Sequence of chain 1.B:
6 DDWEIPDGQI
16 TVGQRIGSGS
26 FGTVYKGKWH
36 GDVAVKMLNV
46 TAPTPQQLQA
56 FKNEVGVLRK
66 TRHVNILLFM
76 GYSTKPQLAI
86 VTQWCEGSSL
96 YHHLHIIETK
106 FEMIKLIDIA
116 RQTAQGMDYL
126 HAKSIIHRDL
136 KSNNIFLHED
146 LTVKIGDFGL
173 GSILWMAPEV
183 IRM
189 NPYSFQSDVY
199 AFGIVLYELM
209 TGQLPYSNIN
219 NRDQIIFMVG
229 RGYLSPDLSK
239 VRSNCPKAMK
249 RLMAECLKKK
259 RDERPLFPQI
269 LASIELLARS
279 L

Binding-site contacts:
Ligand atom O27 contacts residue ASP152 of chain 1.B at 2.8 Å (salt-bridge).
Ligand atom C3 contacts residue ALA39 of chain 1.B at 3.6 Å (hydrophobic).
Ligand atom C26 contacts residue ASP152 of chain 1.B at 3.5 Å.
Ligand atom C16 contacts residue THR87 of chain 1.B at 3.5 Å.
Ligand atom C2 contacts residue PHE153 of chain 1.B at 3.7 Å (hydrophobic).
Ligand atom C19 contacts residue LYS41 of chain 1.B at 3.5 Å.
Ligand atom C15 contacts residue GLU59 of chain 1.B at 3.2 Å.
Ligand atom C22 contacts residue ASP152 of chain 1.B at 3.7 Å.
Ligand atom C19 contacts residue ALA39 of chain 1.B at 3.5 Å (hydrophobic).
Ligand atom C16 contacts residue ILE85 of chain 1.B at 3.7 Å (hydrophobic).
Ligand atom C5 contacts residue VAL29 of chain 1.B at 3.6 Å (hydrophobic).
Ligand atom C19 contacts residue VAL40 of chain 1.B at 3.8 Å (hydrophobic).
Ligand atom F30 contacts residue LEU125 of chain 1.B at 3.7 Å.
Ligand atom F30 contacts residue HIS132 of chain 1.B at 3.7 Å.
Ligand atom N9 contacts residue PHE153 of chain 1.B at 2.9 Å (h-bond).
Ligand atom C26 contacts residue LEU63 of chain 1.B at 3.8 Å (hydrophobic).
Ligand atom C2 contacts residue THR87 of chain 1.B at 3.5 Å.
Ligand atom C2 contacts residue ALA39 of chain 1.B at 3.6 Å (hydrophobic).
Ligand atom O10 contacts residue ILE21 of chain 1.B at 3.4 Å.
Ligand atom C6 contacts residue PHE153 of chain 1.B at 3.8 Å (hydrophobic).
Ligand atom C3 contacts residue PHE153 of chain 1.B at 3.6 Å (hydrophobic).
Ligand atom C15 contacts residue ILE85 of chain 1.B at 3.8 Å (hydrophobic).
Ligand atom C19 contacts residue ILE85 of chain 1.B at 3.7 Å (hydrophobic).
Ligand atom C14 contacts residue GLU59 of chain 1.B at 3.4 Å.
Ligand atom C21 contacts residue ASP152 of chain 1.B at 3.6 Å.
Ligand atom C4 contacts residue PHE153 of chain 1.B at 3.5 Å (hydrophobic).
Ligand atom O27 contacts residue GLY151 of chain 1.B at 3.5 Å.
Ligand atom C22 contacts residue GLU59 of chain 1.B at 3.4 Å.
Ligand atom C16 contacts residue LYS41 of chain 1.B at 3.7 Å.
Ligand atom O27 contacts residue LEU72 of chain 1.B at 3.5 Å.
Ligand atom C20 contacts residue ASP152 of chain 1.B at 3.4 Å.
Ligand atom C13 contacts residue LEU72 of chain 1.B at 3.8 Å (hydrophobic).
Ligand atom F31 contacts residue HIS132 of chain 1.B at 3.7 Å.
Ligand atom C13 contacts residue ASP152 of chain 1.B at 3.6 Å.
Ligand atom N18 contacts residue GLU59 of chain 1.B at 2.8 Å (salt-bridge).
Ligand atom C17 contacts residue THR87 of chain 1.B at 3.6 Å.
Ligand atom C2 contacts residue LEU72 of chain 1.B at 3.7 Å (hydrophobic).
Ligand atom C5 contacts residue PHE153 of chain 1.B at 3.5 Å (hydrophobic).
Ligand atom C14 contacts residue LYS41 of chain 1.B at 3.8 Å.
Ligand atom F29 contacts residue LEU125 of chain 1.B at 3.6 Å.

This small molecule binds to this protein.
Small molecule (SMILES): Cc1ccc(NC(=O)c2cccc(C(F)(F)F)c2)cc1-c1ccc2c(c1)[nH]c(=O)n2C